Sequence of chain 15.A:
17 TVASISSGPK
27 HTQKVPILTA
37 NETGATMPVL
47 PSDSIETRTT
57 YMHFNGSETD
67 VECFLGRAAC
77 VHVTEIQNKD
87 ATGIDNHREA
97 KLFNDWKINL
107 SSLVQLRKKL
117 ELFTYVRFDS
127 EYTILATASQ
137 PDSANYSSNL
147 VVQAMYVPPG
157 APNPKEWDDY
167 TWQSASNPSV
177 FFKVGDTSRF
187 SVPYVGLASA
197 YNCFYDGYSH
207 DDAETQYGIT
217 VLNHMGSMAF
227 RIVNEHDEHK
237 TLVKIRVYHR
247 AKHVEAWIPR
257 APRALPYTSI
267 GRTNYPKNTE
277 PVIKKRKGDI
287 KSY

The small molecule below binds the protein below.
Small molecule (SMILES): Cc1cc(CCCCCCCOc2ccc(C3=N[C@@H](C)CO3)cc2)on1

Binding-site contacts:
Ligand atom C5B contacts residue TYR197 of chain 15.A at 3.7 Å (hydrophobic).
Ligand atom C31 contacts residue VAL176 of chain 15.A at 3.3 Å (hydrophobic).
Ligand atom O1B contacts residue MET221 of chain 15.A at 3.4 Å.
Ligand atom C2C contacts residue VAL188 of chain 15.A at 3.2 Å (hydrophobic).
Ligand atom C5 contacts residue PHE186 of chain 15.A at 3.5 Å (hydrophobic).
Ligand atom C3C contacts residue VAL188 of chain 15.A at 3.3 Å (hydrophobic).
Ligand atom C5C contacts residue TYR128 of chain 15.A at 3.5 Å (hydrophobic).
Ligand atom N2 contacts residue PHE186 of chain 15.A at 3.7 Å.
Ligand atom C31 contacts residue PRO174 of chain 15.A at 3.4 Å (hydrophobic).
Ligand atom C3 contacts residue PHE186 of chain 15.A at 3.8 Å (hydrophobic).
Ligand atom N2 contacts residue ALA24 of chain 15.C at 3.4 Å.
Ligand atom C6C contacts residue MET221 of chain 15.A at 3.7 Å (hydrophobic).
Ligand atom C6C contacts residue VAL191 of chain 15.A at 3.2 Å (hydrophobic).
Ligand atom C3B contacts residue MET221 of chain 15.A at 3.8 Å (hydrophobic).
Ligand atom O1 contacts residue ALA24 of chain 15.C at 3.6 Å.
Ligand atom C1B contacts residue MET221 of chain 15.A at 3.8 Å (hydrophobic).
Ligand atom C2B contacts residue MET221 of chain 15.A at 3.5 Å (hydrophobic).
Ligand atom C5 contacts residue TYR152 of chain 15.A at 3.8 Å (hydrophobic).
Ligand atom C31 contacts residue ALA150 of chain 15.A at 3.5 Å (hydrophobic).
Ligand atom O1 contacts residue VAL188 of chain 15.A at 3.8 Å.
Ligand atom C6B contacts residue TYR197 of chain 15.A at 3.6 Å (hydrophobic).
Ligand atom C4B contacts residue LEU106 of chain 15.A at 3.7 Å (hydrophobic).
Ligand atom C4 contacts residue PHE186 of chain 15.A at 3.6 Å (hydrophobic).
Ligand atom O1 contacts residue TYR152 of chain 15.A at 3.9 Å.
Ligand atom C7C contacts residue TYR128 of chain 15.A at 3.6 Å (hydrophobic).
Ligand atom C7C contacts residue TYR197 of chain 15.A at 3.8 Å (hydrophobic).
Ligand atom CM1 contacts residue SER107 of chain 15.A at 3.9 Å.
Ligand atom C4 contacts residue MET224 of chain 15.A at 3.8 Å (hydrophobic).
Ligand atom C4C contacts residue TYR152 of chain 15.A at 3.8 Å (hydrophobic).
Ligand atom C5B contacts residue LEU106 of chain 15.A at 3.5 Å (hydrophobic).
Ligand atom O1 contacts residue PHE186 of chain 15.A at 3.5 Å.
Ligand atom C3 contacts residue PRO174 of chain 15.A at 3.8 Å (hydrophobic).
Ligand atom C31 contacts residue SER175 of chain 15.A at 3.6 Å.
Ligand atom O1B contacts residue TYR128 of chain 15.A at 3.9 Å.
Ligand atom C4 contacts residue TYR152 of chain 15.A at 3.9 Å (hydrophobic).
Ligand atom C3C contacts residue TYR128 of chain 15.A at 3.9 Å (hydrophobic).
Ligand atom N3A contacts residue ASN219 of chain 15.A at 3.0 Å (h-bond).
Ligand atom C6B contacts residue LEU106 of chain 15.A at 3.9 Å (hydrophobic).
Ligand atom C4A contacts residue ASN219 of chain 15.A at 3.5 Å.
Ligand atom C5C contacts residue ILE104 of chain 15.A at 3.8 Å (hydrophobic).

Sequence of chain 15.C:
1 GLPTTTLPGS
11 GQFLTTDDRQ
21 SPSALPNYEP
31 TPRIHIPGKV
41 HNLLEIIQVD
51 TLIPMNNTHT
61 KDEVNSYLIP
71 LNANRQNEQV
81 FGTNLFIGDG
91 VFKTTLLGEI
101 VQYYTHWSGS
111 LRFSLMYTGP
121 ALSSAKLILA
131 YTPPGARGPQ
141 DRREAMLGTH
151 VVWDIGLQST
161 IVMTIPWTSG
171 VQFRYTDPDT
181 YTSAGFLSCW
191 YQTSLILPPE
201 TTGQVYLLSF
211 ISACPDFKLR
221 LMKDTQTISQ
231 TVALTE